Sequence of chain 1.A:
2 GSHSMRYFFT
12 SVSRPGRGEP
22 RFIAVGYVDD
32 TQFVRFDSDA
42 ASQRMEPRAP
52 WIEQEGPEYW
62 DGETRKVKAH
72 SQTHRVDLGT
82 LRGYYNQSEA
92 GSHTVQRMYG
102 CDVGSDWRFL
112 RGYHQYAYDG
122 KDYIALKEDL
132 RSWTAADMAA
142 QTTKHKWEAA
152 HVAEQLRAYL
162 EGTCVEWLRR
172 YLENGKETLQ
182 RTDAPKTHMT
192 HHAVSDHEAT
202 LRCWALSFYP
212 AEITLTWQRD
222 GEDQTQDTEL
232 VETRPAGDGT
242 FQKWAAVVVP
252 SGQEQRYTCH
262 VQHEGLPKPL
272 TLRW

Binding-site contacts:
Ligand atom O contacts residue TYR160 of chain 1.A at 2.7 Å (h-bond).
Ligand atom C contacts residue ASN98 of chain 1.E at 3.5 Å.
Ligand atom CA contacts residue ASN98 of chain 1.E at 3.2 Å.
Ligand atom CD1 contacts residue ASP78 of chain 1.A at 3.3 Å.
Ligand atom O contacts residue GLN48 of chain 1.F at 3.1 Å (h-bond).
Ligand atom CA contacts residue ASN98 of chain 1.E at 3.5 Å.
Ligand atom OXT contacts residue LYS147 of chain 1.A at 3.1 Å (salt-bridge).
Ligand atom OG1 contacts residue ASP28 of chain 1.F at 2.5 Å (salt-bridge).
Ligand atom CA contacts residue GLU64 of chain 1.A at 3.3 Å.
Ligand atom CA contacts residue GLN48 of chain 1.F at 3.2 Å.
Ligand atom CB contacts residue ASP28 of chain 1.F at 3.5 Å.
Ligand atom O contacts residue HIS71 of chain 1.A at 3.2 Å.
Ligand atom CA contacts residue TYR8 of chain 1.A at 3.3 Å (hydrophobic).
Ligand atom N contacts residue ASP78 of chain 1.A at 2.7 Å (salt-bridge).
Ligand atom CD1 contacts residue ARG98 of chain 1.A at 3.3 Å.
Ligand atom O contacts residue ASN98 of chain 1.E at 3.2 Å (h-bond).
Ligand atom O contacts residue SER95 of chain 1.F at 3.2 Å (h-bond).
Ligand atom CG1 contacts residue GLU64 of chain 1.A at 3.4 Å.
Ligand atom CG2 contacts residue ASP28 of chain 1.F at 3.3 Å.
Ligand atom CB contacts residue TYR100 of chain 1.A at 3.3 Å (hydrophobic).
Ligand atom O contacts residue TRP148 of chain 1.A at 2.7 Å (h-bond).
Ligand atom N contacts residue ASN98 of chain 1.E at 2.6 Å (h-bond).
Ligand atom N contacts residue TRP168 of chain 1.A at 3.4 Å.
Ligand atom O contacts residue THR144 of chain 1.A at 2.8 Å (h-bond).
Ligand atom N contacts residue TYR8 of chain 1.A at 2.8 Å (h-bond).
Ligand atom CG2 contacts residue THR74 of chain 1.A at 3.4 Å.
Ligand atom OG1 contacts residue LYS147 of chain 1.A at 2.8 Å (salt-bridge).
Ligand atom CG2 contacts residue TYR8 of chain 1.A at 3.4 Å (hydrophobic).
Ligand atom N contacts residue TYR172 of chain 1.A at 2.7 Å (h-bond).
Ligand atom CB contacts residue THR74 of chain 1.A at 3.3 Å.
Ligand atom CD2 contacts residue TYR160 of chain 1.A at 3.5 Å (hydrophobic).
Ligand atom N contacts residue GLU64 of chain 1.A at 2.9 Å (salt-bridge).
Ligand atom O contacts residue THR74 of chain 1.A at 3.3 Å.
Ligand atom CZ contacts residue ARG98 of chain 1.A at 3.4 Å.
Ligand atom CD1 contacts residue VAL68 of chain 1.A at 3.5 Å (hydrophobic).
Ligand atom CG contacts residue ASP78 of chain 1.A at 3.1 Å.
Ligand atom C contacts residue TYR8 of chain 1.A at 3.5 Å (hydrophobic).
Ligand atom CB contacts residue ASP78 of chain 1.A at 3.2 Å.
Ligand atom N contacts residue TYR100 of chain 1.A at 2.9 Å (h-bond).
Ligand atom N contacts residue GLN48 of chain 1.F at 3.0 Å (h-bond).

Sequence of chain 1.E:
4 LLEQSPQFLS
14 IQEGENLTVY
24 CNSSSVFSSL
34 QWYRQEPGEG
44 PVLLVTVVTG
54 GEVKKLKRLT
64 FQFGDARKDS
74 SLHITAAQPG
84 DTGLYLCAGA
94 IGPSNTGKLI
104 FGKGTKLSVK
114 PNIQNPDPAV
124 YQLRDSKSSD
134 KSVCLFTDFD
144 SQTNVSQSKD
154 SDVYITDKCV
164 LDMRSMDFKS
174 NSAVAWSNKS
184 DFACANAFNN

This small molecule binds to this protein.
Small molecule (SMILES): CC[C@H](C)[C@H](NC(=O)CN)C(=O)N[C@@H](CC(C)C)C(=O)NCC(=O)N[C@@H](Cc1ccccc1)C(=O)N[C@H](C(=O)N[C@@H](Cc1ccccc1)C(=O)N[C@H](C(=O)N[C@@H](CC(C)C)C(=O)O)[C@@H](C)O)C(C)C

Sequence of chain 1.F:
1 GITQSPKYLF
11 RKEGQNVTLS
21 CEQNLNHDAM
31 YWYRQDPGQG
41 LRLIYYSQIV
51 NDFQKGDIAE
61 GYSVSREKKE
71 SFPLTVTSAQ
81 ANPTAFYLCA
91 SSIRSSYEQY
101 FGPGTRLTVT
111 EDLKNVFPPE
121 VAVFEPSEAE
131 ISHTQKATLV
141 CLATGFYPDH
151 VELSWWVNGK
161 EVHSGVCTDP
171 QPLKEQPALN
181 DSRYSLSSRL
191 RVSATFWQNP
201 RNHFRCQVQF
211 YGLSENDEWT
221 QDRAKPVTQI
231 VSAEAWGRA